A protein and the small-molecule ligand that binds it are described below.
Small molecule (SMILES): CC(=O)N[C@H]1[C@H](O[C@H]2[C@H](O)[C@@H](NC(C)=O)CO[C@@H]2CO)O[C@H](CO)[C@@H](O[C@@H]2O[C@H](CO[C@H]3O[C@H](CO[C@H]4O[C@H](CO)[C@@H](O)[C@H](O)[C@@H]4O)[C@@H](O)[C@H](O[C@H]4O[C@H](CO)[C@@H](O)[C@H](O)[C@@H]4O)[C@@H]3O)[C@@H](O)[C@H](O)[C@@H]2O)[C@@H]1O

Binding-site contacts:
Ligand atom O3 contacts residue SER312 of chain 1.A at 3.0 Å.
Ligand atom O4 contacts residue ARG373 of chain 1.A at 3.3 Å (salt-bridge).
Ligand atom O3 contacts residue ARG284 of chain 1.A at 2.8 Å (salt-bridge).
Ligand atom C2 contacts residue ASN120 of chain 1.B at 2.3 Å.
Ligand atom O5 contacts residue ARG373 of chain 1.A at 3.2 Å (salt-bridge).
Ligand atom O5 contacts residue PRO310 of chain 1.A at 3.4 Å.
Ligand atom O7 contacts residue ASN119 of chain 1.B at 3.6 Å.
Ligand atom C5 contacts residue LEU374 of chain 1.A at 3.6 Å (hydrophobic).
Ligand atom C7 contacts residue ASN120 of chain 1.B at 3.3 Å.
Ligand atom C2 contacts residue ARG284 of chain 1.A at 3.6 Å.
Ligand atom O6 contacts residue ASN313 of chain 1.A at 3.4 Å (h-bond).
Ligand atom C6 contacts residue SER312 of chain 1.A at 3.6 Å.
Ligand atom N2 contacts residue ASN120 of chain 1.B at 2.7 Å (h-bond).
Ligand atom O3 contacts residue ASN313 of chain 1.A at 3.0 Å (h-bond).
Ligand atom C8 contacts residue ASN313 of chain 1.A at 3.4 Å.
Ligand atom C8 contacts residue ASN120 of chain 1.B at 3.6 Å.
Ligand atom O6 contacts residue GLY375 of chain 1.A at 3.4 Å.
Ligand atom O2 contacts residue LEU297 of chain 1.A at 3.5 Å.
Ligand atom C3 contacts residue ASN313 of chain 1.A at 3.4 Å.
Ligand atom N2 contacts residue ASN313 of chain 1.A at 2.8 Å (h-bond).
Ligand atom O6 contacts residue ASN313 of chain 1.A at 3.4 Å (h-bond).
Ligand atom C6 contacts residue GLU295 of chain 1.A at 3.0 Å.
Ligand atom C2 contacts residue ASP250 of chain 1.A at 3.3 Å.
Ligand atom O2 contacts residue ASP250 of chain 1.A at 2.5 Å (salt-bridge).
Ligand atom C7 contacts residue ASN313 of chain 1.A at 3.6 Å.
Ligand atom O4 contacts residue ASN313 of chain 1.A at 3.4 Å (h-bond).
Ligand atom C6 contacts residue VAL315 of chain 1.A at 3.4 Å (hydrophobic).
Ligand atom O6 contacts residue GLU295 of chain 1.A at 2.4 Å (salt-bridge).
Ligand atom C6 contacts residue LEU374 of chain 1.A at 2.8 Å (hydrophobic).
Ligand atom O6 contacts residue LEU374 of chain 1.A at 2.9 Å (h-bond).
Ligand atom C5 contacts residue ILE311 of chain 1.A at 3.6 Å (hydrophobic).
Ligand atom C3 contacts residue ARG284 of chain 1.A at 3.5 Å.
Ligand atom O3 contacts residue ASP250 of chain 1.A at 3.3 Å (salt-bridge).
Ligand atom O5 contacts residue ASN120 of chain 1.B at 2.3 Å (h-bond).
Ligand atom O6 contacts residue SER376 of chain 1.A at 3.1 Å (h-bond).
Ligand atom O5 contacts residue GLY375 of chain 1.A at 3.1 Å.
Ligand atom C1 contacts residue ASN120 of chain 1.B at 1.5 Å.
Ligand atom O2 contacts residue GLU295 of chain 1.A at 3.5 Å (salt-bridge).
Ligand atom O5 contacts residue ASN313 of chain 1.A at 3.0 Å (h-bond).
Ligand atom O7 contacts residue ARG373 of chain 1.A at 2.7 Å (salt-bridge).

Sequence of chain 1.B:
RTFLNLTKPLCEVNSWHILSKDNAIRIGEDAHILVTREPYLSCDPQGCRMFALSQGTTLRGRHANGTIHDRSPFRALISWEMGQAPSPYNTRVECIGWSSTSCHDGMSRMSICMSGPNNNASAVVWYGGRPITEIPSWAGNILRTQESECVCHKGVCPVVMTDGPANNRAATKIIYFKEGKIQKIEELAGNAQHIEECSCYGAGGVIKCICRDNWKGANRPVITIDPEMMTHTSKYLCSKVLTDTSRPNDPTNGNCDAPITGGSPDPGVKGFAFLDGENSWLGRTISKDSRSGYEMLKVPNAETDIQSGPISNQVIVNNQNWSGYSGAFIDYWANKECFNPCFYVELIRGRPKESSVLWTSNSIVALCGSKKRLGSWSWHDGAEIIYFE

Sequence of chain 1.A:
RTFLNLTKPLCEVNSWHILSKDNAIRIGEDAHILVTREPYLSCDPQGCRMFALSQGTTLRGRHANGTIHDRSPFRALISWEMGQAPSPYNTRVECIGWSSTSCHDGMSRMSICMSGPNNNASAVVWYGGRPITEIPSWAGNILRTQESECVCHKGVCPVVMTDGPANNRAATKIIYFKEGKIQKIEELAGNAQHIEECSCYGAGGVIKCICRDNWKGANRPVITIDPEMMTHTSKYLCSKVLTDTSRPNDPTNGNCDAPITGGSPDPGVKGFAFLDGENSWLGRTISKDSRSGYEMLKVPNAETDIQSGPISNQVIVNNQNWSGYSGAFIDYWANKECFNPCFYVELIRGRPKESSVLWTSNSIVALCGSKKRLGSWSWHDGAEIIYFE